A protein and the small-molecule ligand that binds it are described below.
Small molecule (SMILES): Cn1nc(N2CCCC2)nc1/C=C/c1nc2ccc(Cl)cn2n1

Binding-site contacts:
Ligand atom C10 contacts residue PRO266 of chain 1.B at 3.8 Å (hydrophobic).
Ligand atom N04 contacts residue GLY279 of chain 1.B at 3.8 Å.
Ligand atom C06 contacts residue MET267 of chain 1.B at 3.6 Å (hydrophobic).
Ligand atom C17 contacts residue PHE283 of chain 1.B at 3.4 Å (hydrophobic).
Ligand atom N09 contacts residue MET267 of chain 1.B at 3.4 Å.
Ligand atom C10 contacts residue MET267 of chain 1.B at 3.5 Å (hydrophobic).
Ligand atom N16 contacts residue PHE250 of chain 1.B at 3.7 Å.
Ligand atom C13 contacts residue GLU275 of chain 1.B at 3.8 Å.
Ligand atom N01 contacts residue TYR247 of chain 1.B at 3.0 Å (h-bond).
Ligand atom C12 contacts residue GLU275 of chain 1.B at 3.4 Å.
Ligand atom N09 contacts residue GLY279 of chain 1.B at 3.7 Å.
Ligand atom N01 contacts residue MET267 of chain 1.B at 3.5 Å.
Ligand atom C06 contacts residue PHE283 of chain 1.B at 3.8 Å (hydrophobic).
Ligand atom CL23 contacts residue TYR78 of chain 1.B at 3.6 Å.
Ligand atom C22 contacts residue PHE283 of chain 1.B at 3.4 Å (hydrophobic).
Ligand atom C02 contacts residue GLY279 of chain 1.B at 3.6 Å.
Ligand atom CL23 contacts residue ILE246 of chain 1.B at 3.6 Å.
Ligand atom N03 contacts residue MET267 of chain 1.B at 3.7 Å.
Ligand atom C21 contacts residue PHE283 of chain 1.B at 3.8 Å (hydrophobic).
Ligand atom N01 contacts residue GLY279 of chain 1.B at 3.9 Å.
Ligand atom C20 contacts residue ILE246 of chain 1.B at 3.7 Å (hydrophobic).
Ligand atom C07 contacts residue TYR247 of chain 1.B at 3.4 Å (hydrophobic).
Ligand atom N15 contacts residue PHE283 of chain 1.B at 3.7 Å.
Ligand atom C02 contacts residue MET267 of chain 1.B at 3.5 Å (hydrophobic).
Ligand atom C11 contacts residue GLU275 of chain 1.B at 3.6 Å.
Ligand atom C21 contacts residue LEU229 of chain 1.B at 3.4 Å (hydrophobic).
Ligand atom N04 contacts residue MET267 of chain 1.B at 3.7 Å.
Ligand atom C07 contacts residue GLN280 of chain 1.B at 3.4 Å.
Ligand atom C14 contacts residue PHE283 of chain 1.B at 3.7 Å (hydrophobic).
Ligand atom C12 contacts residue LYS272 of chain 1.B at 3.7 Å.
Ligand atom N18 contacts residue PHE283 of chain 1.B at 3.5 Å.
Ligand atom C14 contacts residue GLN280 of chain 1.B at 3.6 Å.
Ligand atom C19 contacts residue PHE283 of chain 1.B at 3.7 Å (hydrophobic).
Ligand atom C05 contacts residue GLY279 of chain 1.B at 3.7 Å.
Ligand atom C13 contacts residue GLY279 of chain 1.B at 3.8 Å.
Ligand atom C19 contacts residue ILE246 of chain 1.B at 3.4 Å (hydrophobic).
Ligand atom C05 contacts residue MET267 of chain 1.B at 3.5 Å (hydrophobic).
Ligand atom N15 contacts residue GLN280 of chain 1.B at 3.0 Å (h-bond).
Ligand atom N16 contacts residue PHE283 of chain 1.B at 3.5 Å.
Ligand atom C13 contacts residue TYR247 of chain 1.B at 3.8 Å (hydrophobic).

Sequence of chain 1.B:
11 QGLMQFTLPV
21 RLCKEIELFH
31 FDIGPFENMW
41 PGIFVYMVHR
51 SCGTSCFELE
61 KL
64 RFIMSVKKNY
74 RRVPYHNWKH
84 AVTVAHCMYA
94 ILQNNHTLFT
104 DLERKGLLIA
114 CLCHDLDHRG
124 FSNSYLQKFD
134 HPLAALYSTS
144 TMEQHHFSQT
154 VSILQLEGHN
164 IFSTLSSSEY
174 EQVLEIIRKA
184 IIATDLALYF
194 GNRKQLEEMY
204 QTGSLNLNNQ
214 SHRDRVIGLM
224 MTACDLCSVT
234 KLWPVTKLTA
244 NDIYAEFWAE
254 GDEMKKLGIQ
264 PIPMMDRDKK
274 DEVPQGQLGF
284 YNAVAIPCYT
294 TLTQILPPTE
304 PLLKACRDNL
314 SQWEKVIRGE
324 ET